Sequence of chain 1.A:
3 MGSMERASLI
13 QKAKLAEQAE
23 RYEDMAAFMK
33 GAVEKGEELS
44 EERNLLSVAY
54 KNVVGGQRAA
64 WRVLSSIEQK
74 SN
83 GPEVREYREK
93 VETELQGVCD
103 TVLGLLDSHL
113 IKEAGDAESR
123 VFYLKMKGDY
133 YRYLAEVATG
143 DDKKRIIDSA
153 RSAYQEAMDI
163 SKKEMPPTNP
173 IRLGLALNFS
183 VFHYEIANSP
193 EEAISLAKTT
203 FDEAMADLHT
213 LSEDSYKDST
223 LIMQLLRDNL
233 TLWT

Binding-site contacts:
Ligand atom CB contacts residue GLU19 of chain 1.A at 3.0 Å.
Ligand atom O2P contacts residue ARG61 of chain 1.A at 2.9 Å (salt-bridge).
Ligand atom N contacts residue ASN180 of chain 1.A at 2.9 Å (h-bond).
Ligand atom CA contacts residue ASN180 of chain 1.A at 3.4 Å.
Ligand atom N contacts residue ASN231 of chain 1.A at 3.0 Å (h-bond).
Ligand atom O1P contacts residue ARG61 of chain 1.A at 2.9 Å (salt-bridge).
Ligand atom CG contacts residue ASN55 of chain 1.A at 3.6 Å.
Ligand atom O contacts residue ASN55 of chain 1.A at 3.0 Å (h-bond).
Ligand atom O3P contacts residue ARG134 of chain 1.A at 2.9 Å (salt-bridge).
Ligand atom O contacts residue ASN231 of chain 1.A at 2.9 Å (h-bond).
Ligand atom CA contacts residue GLU19 of chain 1.A at 3.7 Å.
Ligand atom CB contacts residue LEU234 of chain 1.A at 3.4 Å (hydrophobic).
Ligand atom C contacts residue ASN55 of chain 1.A at 3.5 Å.
Ligand atom NH2 contacts residue GLY58 of chain 1.A at 3.2 Å.
Ligand atom N contacts residue GLU19 of chain 1.A at 2.6 Å (salt-bridge).
Ligand atom CA contacts residue GLU187 of chain 1.A at 3.5 Å.
Ligand atom O3P contacts residue TYR135 of chain 1.A at 2.6 Å (h-bond).
Ligand atom NH1 contacts residue GLY58 of chain 1.A at 3.6 Å.
Ligand atom C contacts residue ASN180 of chain 1.A at 3.6 Å.
Ligand atom O contacts residue TYR24 of chain 1.A at 3.6 Å.
Ligand atom CA contacts residue GLU19 of chain 1.A at 3.3 Å.
Ligand atom N contacts residue VAL51 of chain 1.A at 3.6 Å.
Ligand atom O contacts residue VAL51 of chain 1.A at 3.6 Å.
Ligand atom O1P contacts residue ARG134 of chain 1.A at 2.8 Å (salt-bridge).
Ligand atom P contacts residue ARG61 of chain 1.A at 3.7 Å.
Ligand atom N contacts residue LEU179 of chain 1.A at 3.5 Å.
Ligand atom C contacts residue GLU19 of chain 1.A at 3.5 Å.
Ligand atom CB contacts residue ASN180 of chain 1.A at 3.2 Å.
Ligand atom CG1 contacts residue GLY176 of chain 1.A at 3.5 Å.
Ligand atom OG contacts residue GLU19 of chain 1.A at 3.6 Å (salt-bridge).
Ligand atom O contacts residue GLU187 of chain 1.A at 3.3 Å (salt-bridge).
Ligand atom CA contacts residue ASN55 of chain 1.A at 3.2 Å.
Ligand atom CB contacts residue ASN231 of chain 1.A at 2.9 Å.
Ligand atom CD contacts residue ASN55 of chain 1.A at 3.3 Å.
Ligand atom O contacts residue VAL183 of chain 1.A at 3.6 Å.
Ligand atom N contacts residue GLU187 of chain 1.A at 2.5 Å (salt-bridge).
Ligand atom CB contacts residue ASN55 of chain 1.A at 3.3 Å.
Ligand atom O contacts residue LYS54 of chain 1.A at 3.6 Å.
Ligand atom C contacts residue LEU179 of chain 1.A at 3.7 Å (hydrophobic).
Ligand atom CZ contacts residue GLY58 of chain 1.A at 3.5 Å.

A small-molecule ligand and the protein it binds are described below.
Small molecule (SMILES): CC[C@H](C)[C@H](NC(=O)[C@H](COP(=O)(O)O)NC(=O)CNC(=O)[C@H](C)N)C(=O)N1CCC[C@H]1C(=O)NCC(=O)N[C@@H](CCCN=C(N)N)C(=O)N[C@@H](C)C(=O)N[C@H](C=O)CO